Binding-site contacts:
Ligand atom O6 contacts residue ARG229 of chain 1.B at 3.1 Å (salt-bridge).
Ligand atom C3 contacts residue ASN111 of chain 1.B at 3.8 Å.
Ligand atom C1 contacts residue THR113 of chain 1.B at 4.4 Å.
Ligand atom C7 contacts residue ARG135 of chain 1.B at 4.3 Å.
Ligand atom C4 contacts residue ASN111 of chain 1.B at 4.2 Å.
Ligand atom C1 contacts residue ASN111 of chain 1.B at 1.4 Å.
Ligand atom N2 contacts residue ILE136 of chain 1.B at 4.2 Å.
Ligand atom C6 contacts residue ARG229 of chain 1.B at 3.9 Å.
Ligand atom C8 contacts residue SER134 of chain 1.B at 3.9 Å.
Ligand atom C8 contacts residue ASN111 of chain 1.B at 3.9 Å.
Ligand atom N2 contacts residue ASN111 of chain 1.B at 2.8 Å (h-bond).
Ligand atom C8 contacts residue ILE136 of chain 1.B at 3.5 Å (hydrophobic).
Ligand atom C8 contacts residue ASP138 of chain 1.B at 3.3 Å.
Ligand atom C3 contacts residue ASP138 of chain 1.B at 4.1 Å.
Ligand atom C2 contacts residue ASN111 of chain 1.B at 2.5 Å.
Ligand atom C7 contacts residue ASN111 of chain 1.B at 3.6 Å.
Ligand atom O7 contacts residue ARG135 of chain 1.B at 4.5 Å.
Ligand atom O5 contacts residue ASN111 of chain 1.B at 2.3 Å (h-bond).
Ligand atom C6 contacts residue LEU213 of chain 1.B at 4.4 Å (hydrophobic).
Ligand atom C7 contacts residue ILE136 of chain 1.B at 4.3 Å (hydrophobic).
Ligand atom C8 contacts residue ARG135 of chain 1.B at 3.5 Å.
Ligand atom C8 contacts residue LEU137 of chain 1.B at 3.6 Å (hydrophobic).
Ligand atom C5 contacts residue ASN111 of chain 1.B at 3.6 Å.
Ligand atom N2 contacts residue ASP138 of chain 1.B at 3.8 Å.
Ligand atom O7 contacts residue ASN111 of chain 1.B at 4.3 Å.
Ligand atom O3 contacts residue ASP138 of chain 1.B at 3.8 Å.
Ligand atom C7 contacts residue ASP138 of chain 1.B at 3.6 Å.
Ligand atom O5 contacts residue THR113 of chain 1.B at 4.4 Å.
Ligand atom O5 contacts residue LEU213 of chain 1.B at 3.9 Å.
Ligand atom O7 contacts residue ASP138 of chain 1.B at 4.3 Å.

This protein binds this small molecule.
Small molecule (SMILES): CC(=O)N[C@H]1[C@H](O[C@H]2[C@H](O)[C@@H](NC(C)=O)CO[C@@H]2CO)O[C@H](CO)[C@@H](O[C@@H]2O[C@H](CO)[C@@H](O)[C@H](O)[C@@H]2O)[C@@H]1O

Sequence of chain 1.B:
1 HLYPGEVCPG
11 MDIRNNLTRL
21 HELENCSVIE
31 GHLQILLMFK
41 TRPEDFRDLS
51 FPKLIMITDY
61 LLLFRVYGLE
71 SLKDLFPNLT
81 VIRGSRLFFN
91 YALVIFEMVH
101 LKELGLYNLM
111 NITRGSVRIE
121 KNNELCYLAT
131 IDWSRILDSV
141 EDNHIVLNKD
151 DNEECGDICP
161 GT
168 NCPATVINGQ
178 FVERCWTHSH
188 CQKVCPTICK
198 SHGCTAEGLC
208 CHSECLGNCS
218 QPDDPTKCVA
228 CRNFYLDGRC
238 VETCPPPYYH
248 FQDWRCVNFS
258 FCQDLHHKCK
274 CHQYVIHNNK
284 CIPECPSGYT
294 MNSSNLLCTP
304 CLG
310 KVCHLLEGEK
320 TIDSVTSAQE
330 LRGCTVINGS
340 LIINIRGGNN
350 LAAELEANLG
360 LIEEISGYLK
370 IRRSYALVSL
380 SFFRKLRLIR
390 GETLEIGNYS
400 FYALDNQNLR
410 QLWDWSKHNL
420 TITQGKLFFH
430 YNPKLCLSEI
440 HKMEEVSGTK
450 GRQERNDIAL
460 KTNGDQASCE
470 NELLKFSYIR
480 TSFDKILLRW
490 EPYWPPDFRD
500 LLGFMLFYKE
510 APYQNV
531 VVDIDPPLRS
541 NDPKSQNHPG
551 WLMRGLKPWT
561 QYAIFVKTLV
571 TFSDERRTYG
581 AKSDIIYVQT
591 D